Sequence of chain 1.B:
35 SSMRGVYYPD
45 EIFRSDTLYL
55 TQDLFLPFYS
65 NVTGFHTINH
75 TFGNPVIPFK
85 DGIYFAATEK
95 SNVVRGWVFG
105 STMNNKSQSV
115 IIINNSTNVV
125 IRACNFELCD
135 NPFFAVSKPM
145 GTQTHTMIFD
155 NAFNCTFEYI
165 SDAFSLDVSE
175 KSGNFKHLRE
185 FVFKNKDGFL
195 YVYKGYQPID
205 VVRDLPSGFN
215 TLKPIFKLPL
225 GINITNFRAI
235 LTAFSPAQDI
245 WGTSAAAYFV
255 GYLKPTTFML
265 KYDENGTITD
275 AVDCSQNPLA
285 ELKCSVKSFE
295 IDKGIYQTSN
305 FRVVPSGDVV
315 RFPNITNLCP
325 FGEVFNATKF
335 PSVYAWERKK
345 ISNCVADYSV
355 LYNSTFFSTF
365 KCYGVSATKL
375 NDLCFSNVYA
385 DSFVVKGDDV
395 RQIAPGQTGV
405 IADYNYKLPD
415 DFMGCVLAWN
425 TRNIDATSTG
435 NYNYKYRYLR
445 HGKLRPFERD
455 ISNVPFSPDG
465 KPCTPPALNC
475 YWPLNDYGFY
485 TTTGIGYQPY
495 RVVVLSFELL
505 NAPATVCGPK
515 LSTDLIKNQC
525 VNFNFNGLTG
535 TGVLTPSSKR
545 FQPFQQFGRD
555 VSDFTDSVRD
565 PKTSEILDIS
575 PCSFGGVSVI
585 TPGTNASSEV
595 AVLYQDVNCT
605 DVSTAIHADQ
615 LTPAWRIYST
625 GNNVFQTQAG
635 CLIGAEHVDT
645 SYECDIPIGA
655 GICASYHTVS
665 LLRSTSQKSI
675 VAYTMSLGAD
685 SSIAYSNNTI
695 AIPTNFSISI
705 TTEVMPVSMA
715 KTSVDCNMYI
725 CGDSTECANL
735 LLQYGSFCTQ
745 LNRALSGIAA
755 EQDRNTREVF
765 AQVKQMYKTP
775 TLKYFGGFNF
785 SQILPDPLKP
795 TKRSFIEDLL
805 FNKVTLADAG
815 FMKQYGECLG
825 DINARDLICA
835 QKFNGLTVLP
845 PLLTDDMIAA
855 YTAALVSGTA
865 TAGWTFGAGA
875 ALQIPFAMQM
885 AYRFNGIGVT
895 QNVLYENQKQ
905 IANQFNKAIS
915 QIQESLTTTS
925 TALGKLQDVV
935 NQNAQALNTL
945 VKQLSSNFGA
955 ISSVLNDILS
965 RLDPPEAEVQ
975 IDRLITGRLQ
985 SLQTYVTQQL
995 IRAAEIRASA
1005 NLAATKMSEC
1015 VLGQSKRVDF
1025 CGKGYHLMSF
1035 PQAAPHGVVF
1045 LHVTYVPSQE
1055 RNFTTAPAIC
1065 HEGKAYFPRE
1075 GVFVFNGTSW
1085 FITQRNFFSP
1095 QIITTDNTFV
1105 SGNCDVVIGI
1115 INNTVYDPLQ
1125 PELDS

A protein and the small-molecule ligand that binds it are described below.
Small molecule (SMILES): CC(=O)N[C@@H]1[C@@H](O)[C@H](O)[C@@H](CO)O[C@H]1O

Binding-site contacts:
Ligand atom C6 contacts residue SER353 of chain 1.B at 3.7 Å.
Ligand atom O6 contacts residue ASP376 of chain 1.B at 3.9 Å.
Ligand atom O4 contacts residue THR372 of chain 1.B at 3.7 Å.
Ligand atom N2 contacts residue ASN357 of chain 1.B at 3.0 Å (h-bond).
Ligand atom C3 contacts residue TYR356 of chain 1.B at 4.4 Å (hydrophobic).
Ligand atom C2 contacts residue ASN357 of chain 1.B at 2.5 Å.
Ligand atom C4 contacts residue TYR356 of chain 1.B at 3.8 Å (hydrophobic).
Ligand atom O6 contacts residue ASN375 of chain 1.B at 3.7 Å.
Ligand atom C7 contacts residue ASN357 of chain 1.B at 3.4 Å.
Ligand atom C3 contacts residue THR372 of chain 1.B at 4.5 Å.
Ligand atom O7 contacts residue TYR356 of chain 1.B at 4.1 Å.
Ligand atom O5 contacts residue ASN357 of chain 1.B at 2.3 Å (h-bond).
Ligand atom O6 contacts residue ALA371 of chain 1.B at 4.4 Å.
Ligand atom O3 contacts residue THR372 of chain 1.B at 4.0 Å.
Ligand atom C5 contacts residue TYR356 of chain 1.B at 3.9 Å (hydrophobic).
Ligand atom C4 contacts residue ASN357 of chain 1.B at 4.3 Å.
Ligand atom O7 contacts residue THR359 of chain 1.B at 4.4 Å.
Ligand atom C2 contacts residue TYR356 of chain 1.B at 3.8 Å (hydrophobic).
Ligand atom C5 contacts residue ASN357 of chain 1.B at 3.7 Å.
Ligand atom C1 contacts residue SER353 of chain 1.B at 3.8 Å.
Ligand atom C1 contacts residue ASN357 of chain 1.B at 1.4 Å.
Ligand atom C4 contacts residue THR372 of chain 1.B at 3.7 Å.
Ligand atom C1 contacts residue TYR356 of chain 1.B at 4.0 Å (hydrophobic).
Ligand atom C6 contacts residue ALA371 of chain 1.B at 4.0 Å (hydrophobic).
Ligand atom O6 contacts residue THR372 of chain 1.B at 2.8 Å (h-bond).
Ligand atom C6 contacts residue TYR356 of chain 1.B at 3.9 Å (hydrophobic).
Ligand atom C6 contacts residue ASN375 of chain 1.B at 3.4 Å.
Ligand atom C3 contacts residue ASN357 of chain 1.B at 3.8 Å.
Ligand atom O5 contacts residue SER353 of chain 1.B at 3.2 Å (h-bond).
Ligand atom C8 contacts residue ASN357 of chain 1.B at 4.0 Å.
Ligand atom O5 contacts residue TYR356 of chain 1.B at 3.3 Å.
Ligand atom C6 contacts residue THR372 of chain 1.B at 3.7 Å.
Ligand atom C5 contacts residue SER353 of chain 1.B at 3.5 Å.
Ligand atom O7 contacts residue ASN357 of chain 1.B at 3.3 Å (h-bond).